Binding-site contacts:
Ligand atom C3 contacts residue ASN204 of chain 1.K at 3.7 Å.
Ligand atom C8 contacts residue ASN204 of chain 1.K at 4.2 Å.
Ligand atom O7 contacts residue ASN204 of chain 1.K at 3.5 Å (h-bond).
Ligand atom N2 contacts residue ASN204 of chain 1.K at 2.7 Å (h-bond).
Ligand atom C6 contacts residue THR206 of chain 1.K at 3.4 Å.
Ligand atom C8 contacts residue PRO208 of chain 1.K at 4.4 Å (hydrophobic).
Ligand atom O5 contacts residue THR206 of chain 1.K at 3.4 Å (h-bond).
Ligand atom C8 contacts residue HIS321 of chain 1.K at 3.4 Å.
Ligand atom C7 contacts residue ILE247 of chain 1.K at 4.4 Å (hydrophobic).
Ligand atom C8 contacts residue ILE247 of chain 1.K at 3.6 Å (hydrophobic).
Ligand atom C5 contacts residue THR206 of chain 1.K at 3.5 Å.
Ligand atom C4 contacts residue ASN204 of chain 1.K at 4.3 Å.
Ligand atom C2 contacts residue ASN204 of chain 1.K at 2.4 Å.
Ligand atom C6 contacts residue GLY207 of chain 1.K at 4.5 Å.
Ligand atom O6 contacts residue THR206 of chain 1.K at 4.5 Å.
Ligand atom C5 contacts residue ASN204 of chain 1.K at 3.7 Å.
Ligand atom C1 contacts residue ASN204 of chain 1.K at 1.4 Å.
Ligand atom O7 contacts residue ILE247 of chain 1.K at 4.1 Å.
Ligand atom C7 contacts residue ASN204 of chain 1.K at 3.2 Å.
Ligand atom C1 contacts residue THR206 of chain 1.K at 4.3 Å.
Ligand atom O5 contacts residue ASN204 of chain 1.K at 2.5 Å (h-bond).

This small molecule binds to this protein.
Small molecule (SMILES): CC(=O)N[C@H]1[C@H](O[C@H]2[C@H](O)[C@@H](NC(C)=O)CO[C@@H]2CO)O[C@H](CO)[C@@H](O[C@@H]2O[C@H](CO)[C@@H](O)[C@H](O)[C@@H]2O)[C@@H]1O

Sequence of chain 1.K:
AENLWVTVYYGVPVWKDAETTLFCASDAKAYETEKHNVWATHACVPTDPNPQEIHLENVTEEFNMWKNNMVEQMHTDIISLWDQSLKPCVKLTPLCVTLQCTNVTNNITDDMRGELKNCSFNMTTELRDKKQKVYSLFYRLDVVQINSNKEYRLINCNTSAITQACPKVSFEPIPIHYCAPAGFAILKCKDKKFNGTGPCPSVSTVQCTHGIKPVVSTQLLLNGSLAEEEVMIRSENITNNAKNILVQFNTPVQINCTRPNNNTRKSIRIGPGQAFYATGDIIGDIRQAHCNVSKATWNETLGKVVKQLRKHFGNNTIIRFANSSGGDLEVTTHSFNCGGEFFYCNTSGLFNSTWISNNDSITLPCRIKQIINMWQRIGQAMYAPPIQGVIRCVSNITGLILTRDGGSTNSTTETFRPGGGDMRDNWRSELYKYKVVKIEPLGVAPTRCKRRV